A small-molecule ligand and the protein it binds are described below.
Small molecule (SMILES): CC(=O)N[C@@H]1[C@@H](O)[C@H](O)[C@@H](CO)O[C@H]1O

Sequence of chain 1.E:
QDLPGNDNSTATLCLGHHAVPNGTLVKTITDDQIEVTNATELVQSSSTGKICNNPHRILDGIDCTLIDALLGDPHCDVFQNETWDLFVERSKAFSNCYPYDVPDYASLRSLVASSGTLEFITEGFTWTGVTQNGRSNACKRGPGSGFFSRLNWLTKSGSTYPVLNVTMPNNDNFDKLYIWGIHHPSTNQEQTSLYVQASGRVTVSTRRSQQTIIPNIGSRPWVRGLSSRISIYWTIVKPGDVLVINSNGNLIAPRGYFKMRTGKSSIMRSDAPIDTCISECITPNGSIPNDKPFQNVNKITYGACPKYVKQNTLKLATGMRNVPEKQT

Binding-site contacts:
Ligand atom C1 contacts residue PHE120 of chain 1.E at 3.6 Å (hydrophobic).
Ligand atom C5 contacts residue PHE120 of chain 1.E at 3.8 Å (hydrophobic).
Ligand atom C3 contacts residue ASN81 of chain 1.E at 3.7 Å.
Ligand atom C2 contacts residue PHE120 of chain 1.E at 4.3 Å (hydrophobic).
Ligand atom C3 contacts residue PHE120 of chain 1.E at 4.0 Å (hydrophobic).
Ligand atom C5 contacts residue ASN81 of chain 1.E at 3.7 Å.
Ligand atom N2 contacts residue ASN81 of chain 1.E at 2.9 Å (h-bond).
Ligand atom O5 contacts residue PHE120 of chain 1.E at 4.0 Å.
Ligand atom C5 contacts residue ILE121 of chain 1.E at 3.7 Å (hydrophobic).
Ligand atom C2 contacts residue ASN81 of chain 1.E at 2.4 Å.
Ligand atom C8 contacts residue GLN80 of chain 1.E at 3.3 Å.
Ligand atom C7 contacts residue ASN81 of chain 1.E at 3.1 Å.
Ligand atom C4 contacts residue PHE120 of chain 1.E at 4.5 Å (hydrophobic).
Ligand atom C4 contacts residue ASN81 of chain 1.E at 4.2 Å.
Ligand atom O7 contacts residue ASN81 of chain 1.E at 2.8 Å (h-bond).
Ligand atom C8 contacts residue ASN81 of chain 1.E at 4.3 Å.
Ligand atom O5 contacts residue ASN81 of chain 1.E at 2.4 Å (h-bond).
Ligand atom C1 contacts residue ASN81 of chain 1.E at 1.5 Å.
Ligand atom C8 contacts residue ARG150 of chain 1.E at 4.2 Å.
Ligand atom C6 contacts residue ILE121 of chain 1.E at 3.6 Å (hydrophobic).